Binding-site contacts:
Ligand atom O4 contacts residue DC1 of chain 1.B at 3.1 Å (h-bond).
Ligand atom C2 contacts residue DC1 of chain 1.B at 3.3 Å.
Ligand atom C2 contacts residue DG6 of chain 1.B at 3.3 Å.
Ligand atom N6 contacts residue DA4 of chain 1.B at 3.0 Å (h-bond).
Ligand atom N1 contacts residue DC1 of chain 1.B at 2.6 Å (h-bond).
Ligand atom C6 contacts residue DT5 of chain 1.B at 3.3 Å.
Ligand atom N2 contacts residue DA2 of chain 1.B at 3.0 Å.
Ligand atom O2 contacts residue DG3 of chain 1.B at 2.3 Å (h-bond).
Ligand atom O4 contacts residue DA4 of chain 1.B at 3.0 Å (h-bond).
Ligand atom C4 contacts residue DG3 of chain 1.B at 3.5 Å.
Ligand atom N4 contacts residue DG6 of chain 1.B at 3.0 Å (h-bond).
Ligand atom C2 contacts residue DG3 of chain 1.B at 3.1 Å.
Ligand atom C6 contacts residue DC1 of chain 1.B at 3.5 Å.
Ligand atom OP1 contacts residue GLY231 of chain 1.C at 3.4 Å.
Ligand atom N1 contacts residue DT5 of chain 1.B at 2.5 Å (h-bond).
Ligand atom O2 contacts residue DG3 of chain 1.B at 3.2 Å (h-bond).
Ligand atom C2 contacts residue DT5 of chain 1.B at 3.2 Å.
Ligand atom OP1 contacts residue GLU232 of chain 1.C at 3.2 Å (salt-bridge).
Ligand atom C4 contacts residue DG3 of chain 1.B at 3.3 Å.
Ligand atom O2 contacts residue DA4 of chain 1.B at 2.9 Å.
Ligand atom N3 contacts residue DG3 of chain 1.B at 3.5 Å (h-bond).
Ligand atom O4 contacts residue DG3 of chain 1.B at 2.9 Å (h-bond).
Ligand atom C2 contacts residue DA4 of chain 1.B at 3.3 Å.
Ligand atom OP1 contacts residue LYS234 of chain 1.C at 3.0 Å (salt-bridge).
Ligand atom N3 contacts residue DA4 of chain 1.B at 2.4 Å (h-bond).
Ligand atom O6 contacts residue DC1 of chain 1.B at 2.9 Å (h-bond).
Ligand atom C2 contacts residue DG6 of chain 1.B at 3.5 Å.
Ligand atom N3 contacts residue DG6 of chain 1.B at 2.8 Å (h-bond).
Ligand atom N4 contacts residue DG3 of chain 1.B at 2.6 Å (h-bond).
Ligand atom OP1 contacts residue LYS230 of chain 1.C at 2.9 Å (salt-bridge).
Ligand atom C4 contacts residue DA2 of chain 1.B at 3.3 Å.
Ligand atom N6 contacts residue DT5 of chain 1.B at 2.7 Å (h-bond).
Ligand atom OP1 contacts residue THR233 of chain 1.C at 3.0 Å (h-bond).
Ligand atom C2 contacts residue DG3 of chain 1.B at 3.2 Å.
Ligand atom O4 contacts residue DA2 of chain 1.B at 2.9 Å (h-bond).
Ligand atom C4 contacts residue DA4 of chain 1.B at 3.3 Å.
Ligand atom N3 contacts residue DG3 of chain 1.B at 2.5 Å (h-bond).
Ligand atom N3 contacts residue DA2 of chain 1.B at 2.6 Å (h-bond).
Ligand atom O2 contacts residue DG6 of chain 1.B at 2.7 Å (h-bond).
Ligand atom N2 contacts residue DC1 of chain 1.B at 2.5 Å (h-bond).

The protein below binds the small molecule below.
Small molecule (SMILES): Cc1cn([C@H]2C[C@H](O[P](=O)(O)OC[C@H]3O[C@@H](n4cnc5c(=O)nc(N)[nH]c54)C[C@@H]3OP(=O)(O)O)[C@@H](CO[P](=O)(O)O[C@H]3C[C@H](n4ccc(N)nc4=O)O[C@@H]3CO[P](=O)(O)O[C@H]3C[C@H](n4cc(C)c(=O)[nH]c4=O)O[C@@H]3CO[P](=O)(O)O[C@H]3C[C@H](n4cnc5c(N)ncnc54)O[C@@H]3CO[P](=O)(O)O[C@H]3C[C@H](n4ccc(N)nc4=O)O[C@@H]3CO)O2)c(=O)[nH]c1=O

Sequence of chain 1.C:
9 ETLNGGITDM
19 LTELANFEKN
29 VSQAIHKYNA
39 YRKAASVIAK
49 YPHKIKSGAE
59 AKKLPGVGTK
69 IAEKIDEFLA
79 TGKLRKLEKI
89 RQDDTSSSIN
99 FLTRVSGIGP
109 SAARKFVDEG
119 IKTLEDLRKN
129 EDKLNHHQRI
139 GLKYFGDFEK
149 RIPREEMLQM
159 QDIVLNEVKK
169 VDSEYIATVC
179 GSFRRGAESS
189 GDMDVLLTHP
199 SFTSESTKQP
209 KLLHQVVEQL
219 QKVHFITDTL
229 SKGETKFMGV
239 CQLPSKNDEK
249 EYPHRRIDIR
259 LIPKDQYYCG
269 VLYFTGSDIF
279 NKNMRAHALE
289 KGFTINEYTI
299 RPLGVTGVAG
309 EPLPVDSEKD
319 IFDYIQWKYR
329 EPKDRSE